The protein below binds the small molecule below.
Small molecule (SMILES): Nc1ncnc2c1ncn2[C@H]1C[C@H](O)[C@@H](COP(=O)(O)O)O1

Sequence of chain 21.A:
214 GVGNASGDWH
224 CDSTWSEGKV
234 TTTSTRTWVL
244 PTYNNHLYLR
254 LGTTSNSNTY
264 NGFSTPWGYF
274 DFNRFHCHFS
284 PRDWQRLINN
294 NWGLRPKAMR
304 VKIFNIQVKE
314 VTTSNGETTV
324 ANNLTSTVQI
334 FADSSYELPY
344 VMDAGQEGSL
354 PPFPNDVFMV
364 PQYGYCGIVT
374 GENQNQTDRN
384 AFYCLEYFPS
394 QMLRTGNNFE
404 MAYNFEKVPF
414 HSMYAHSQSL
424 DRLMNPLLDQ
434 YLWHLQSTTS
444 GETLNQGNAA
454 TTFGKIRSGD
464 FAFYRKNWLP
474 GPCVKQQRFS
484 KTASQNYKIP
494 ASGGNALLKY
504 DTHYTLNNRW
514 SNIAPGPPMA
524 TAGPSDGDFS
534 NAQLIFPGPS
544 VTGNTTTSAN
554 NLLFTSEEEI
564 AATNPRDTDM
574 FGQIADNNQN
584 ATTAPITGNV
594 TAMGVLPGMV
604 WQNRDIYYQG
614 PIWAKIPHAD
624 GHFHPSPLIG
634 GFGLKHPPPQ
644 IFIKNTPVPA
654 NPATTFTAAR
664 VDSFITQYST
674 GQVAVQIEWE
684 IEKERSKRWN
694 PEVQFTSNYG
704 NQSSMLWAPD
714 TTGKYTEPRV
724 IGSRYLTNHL

Sequence of chain 30.A:
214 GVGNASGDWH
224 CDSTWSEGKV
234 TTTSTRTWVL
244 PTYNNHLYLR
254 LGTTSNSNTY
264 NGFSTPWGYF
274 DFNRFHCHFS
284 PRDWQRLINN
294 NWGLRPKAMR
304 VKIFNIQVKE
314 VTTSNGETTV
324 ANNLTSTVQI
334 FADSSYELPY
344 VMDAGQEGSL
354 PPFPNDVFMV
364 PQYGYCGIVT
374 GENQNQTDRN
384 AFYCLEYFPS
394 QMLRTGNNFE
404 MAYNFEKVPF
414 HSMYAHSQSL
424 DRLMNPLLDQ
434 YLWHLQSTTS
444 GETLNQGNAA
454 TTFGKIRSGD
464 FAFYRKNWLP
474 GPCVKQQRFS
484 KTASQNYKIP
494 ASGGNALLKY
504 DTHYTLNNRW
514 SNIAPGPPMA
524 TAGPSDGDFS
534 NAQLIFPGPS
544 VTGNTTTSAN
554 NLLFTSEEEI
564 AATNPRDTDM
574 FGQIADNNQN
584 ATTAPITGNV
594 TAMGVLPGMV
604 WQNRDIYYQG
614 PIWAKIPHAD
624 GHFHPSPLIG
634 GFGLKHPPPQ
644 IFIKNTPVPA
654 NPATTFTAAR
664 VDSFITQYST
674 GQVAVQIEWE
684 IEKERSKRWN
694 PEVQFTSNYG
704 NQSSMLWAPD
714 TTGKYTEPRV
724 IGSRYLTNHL

Binding-site contacts:
Ligand atom N7 contacts residue HIS627 of chain 21.A at 4.1 Å.
Ligand atom N6 contacts residue SER629 of chain 21.A at 3.0 Å (h-bond).
Ligand atom N6 contacts residue GLY636 of chain 21.A at 3.2 Å (h-bond).
Ligand atom C8 contacts residue SER629 of chain 21.A at 4.2 Å.
Ligand atom N3 contacts residue PRO628 of chain 21.A at 3.5 Å (h-bond).
Ligand atom O2P contacts residue ASP623 of chain 30.A at 3.2 Å (salt-bridge).
Ligand atom C2 contacts residue PRO628 of chain 21.A at 3.5 Å (hydrophobic).
Ligand atom C1' contacts residue PRO628 of chain 21.A at 3.9 Å (hydrophobic).
Ligand atom C2' contacts residue HIS627 of chain 21.A at 3.2 Å.
Ligand atom C5 contacts residue PRO628 of chain 21.A at 2.7 Å (hydrophobic).
Ligand atom C6 contacts residue PRO412 of chain 21.A at 4.3 Å (hydrophobic).
Ligand atom C8 contacts residue PRO628 of chain 21.A at 3.8 Å (hydrophobic).
Ligand atom C4 contacts residue PRO628 of chain 21.A at 3.0 Å (hydrophobic).
Ligand atom N1 contacts residue PRO628 of chain 21.A at 3.2 Å (h-bond).
Ligand atom P contacts residue HIS625 of chain 30.A at 3.9 Å.
Ligand atom C5 contacts residue SER629 of chain 21.A at 3.5 Å.
Ligand atom O3' contacts residue PRO628 of chain 21.A at 4.1 Å.
Ligand atom C2' contacts residue PRO628 of chain 21.A at 3.6 Å (hydrophobic).
Ligand atom N1 contacts residue GLY636 of chain 21.A at 2.9 Å (h-bond).
Ligand atom C3' contacts residue HIS627 of chain 21.A at 4.3 Å.
Ligand atom C2 contacts residue GLY636 of chain 21.A at 3.2 Å.
Ligand atom C1' contacts residue HIS627 of chain 21.A at 4.3 Å.
Ligand atom N7 contacts residue PRO628 of chain 21.A at 3.3 Å (h-bond).
Ligand atom N6 contacts residue PHE635 of chain 21.A at 3.7 Å.
Ligand atom N7 contacts residue ASN606 of chain 21.A at 4.2 Å.
Ligand atom C8 contacts residue PRO412 of chain 21.A at 4.3 Å (hydrophobic).
Ligand atom N9 contacts residue PRO412 of chain 21.A at 4.2 Å.
Ligand atom N7 contacts residue PRO412 of chain 21.A at 4.3 Å.
Ligand atom N9 contacts residue PRO628 of chain 21.A at 3.7 Å.
Ligand atom C5 contacts residue PRO412 of chain 21.A at 4.2 Å (hydrophobic).
Ligand atom N1 contacts residue VAL411 of chain 21.A at 4.3 Å.
Ligand atom N6 contacts residue GLY634 of chain 21.A at 3.8 Å.
Ligand atom O1P contacts residue HIS625 of chain 30.A at 2.8 Å (h-bond).
Ligand atom C4 contacts residue PRO412 of chain 21.A at 4.1 Å (hydrophobic).
Ligand atom C6 contacts residue PRO628 of chain 21.A at 2.8 Å (hydrophobic).
Ligand atom N6 contacts residue PRO628 of chain 21.A at 3.4 Å (h-bond).
Ligand atom C8 contacts residue HIS627 of chain 21.A at 3.5 Å.
Ligand atom C6 contacts residue GLY636 of chain 21.A at 3.6 Å.
Ligand atom N7 contacts residue SER629 of chain 21.A at 3.1 Å (h-bond).
Ligand atom C6 contacts residue SER629 of chain 21.A at 3.5 Å.